Sequence of chain 1.A:
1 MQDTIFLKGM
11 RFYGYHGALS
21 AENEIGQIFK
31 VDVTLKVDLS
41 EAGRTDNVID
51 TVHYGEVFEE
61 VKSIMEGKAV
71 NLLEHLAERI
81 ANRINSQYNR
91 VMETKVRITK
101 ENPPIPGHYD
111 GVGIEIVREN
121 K

The small molecule below binds the protein below.
Small molecule (SMILES): Nc1nc(O)c2nn(-c3cccc(C(=O)NCc4cc(Cl)cc(Cl)c4)c3)nc2n1

Sequence of chain 4.A:
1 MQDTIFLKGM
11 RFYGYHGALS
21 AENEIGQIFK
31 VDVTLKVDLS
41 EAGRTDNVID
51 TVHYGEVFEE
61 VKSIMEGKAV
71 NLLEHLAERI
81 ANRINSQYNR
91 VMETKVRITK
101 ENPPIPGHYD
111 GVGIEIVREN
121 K

Binding-site contacts:
Ligand atom O5 contacts residue LEU73 of chain 1.A at 3.5 Å.
Ligand atom C17 contacts residue TYR54 of chain 4.A at 3.9 Å (hydrophobic).
Ligand atom N11 contacts residue HIS53 of chain 4.A at 3.8 Å.
Ligand atom O5 contacts residue LYS100 of chain 1.A at 3.7 Å.
Ligand atom C12 contacts residue HIS53 of chain 4.A at 3.4 Å.
Ligand atom N11 contacts residue TYR54 of chain 4.A at 3.8 Å.
Ligand atom C18 contacts residue PRO104 of chain 1.A at 3.7 Å (hydrophobic).
Ligand atom N9 contacts residue HIS53 of chain 4.A at 3.5 Å (h-bond).
Ligand atom C21 contacts residue GLY55 of chain 4.A at 3.7 Å.
Ligand atom O5 contacts residue LEU72 of chain 1.A at 3.9 Å.
Ligand atom C17 contacts residue HIS53 of chain 4.A at 3.0 Å.
Ligand atom O19 contacts residue PRO104 of chain 1.A at 3.1 Å (h-bond).
Ligand atom C21 contacts residue ILE105 of chain 1.A at 3.3 Å (hydrophobic).
Ligand atom N1 contacts residue THR51 of chain 4.A at 3.5 Å.
Ligand atom C13 contacts residue ALA18 of chain 1.A at 3.7 Å (hydrophobic).
Ligand atom N8 contacts residue TYR54 of chain 4.A at 3.6 Å.
Ligand atom C16 contacts residue HIS53 of chain 4.A at 3.4 Å.
Ligand atom C23 contacts residue PRO104 of chain 1.A at 3.8 Å (hydrophobic).
Ligand atom N7 contacts residue TYR54 of chain 4.A at 3.1 Å (h-bond).
Ligand atom N20 contacts residue HIS53 of chain 4.A at 3.6 Å.
Ligand atom N1 contacts residue GLU74 of chain 1.A at 2.8 Å (salt-bridge).
Ligand atom N20 contacts residue GLY55 of chain 4.A at 3.7 Å.
Ligand atom C2 contacts residue TYR54 of chain 4.A at 3.8 Å (hydrophobic).
Ligand atom N8 contacts residue HIS53 of chain 4.A at 3.9 Å.
Ligand atom N3 contacts residue TYR54 of chain 4.A at 3.5 Å.
Ligand atom C14 contacts residue LEU19 of chain 1.A at 3.8 Å (hydrophobic).
Ligand atom C23 contacts residue PRO106 of chain 1.A at 3.5 Å (hydrophobic).
Ligand atom C10 contacts residue TYR54 of chain 4.A at 3.7 Å (hydrophobic).
Ligand atom C13 contacts residue HIS53 of chain 4.A at 3.9 Å.
Ligand atom N11 contacts residue VAL52 of chain 4.A at 3.7 Å.
Ligand atom N20 contacts residue ILE105 of chain 1.A at 3.6 Å.
Ligand atom C6 contacts residue TYR54 of chain 4.A at 3.2 Å (hydrophobic).
Ligand atom N1 contacts residue VAL52 of chain 4.A at 3.2 Å (h-bond).
Ligand atom O5 contacts residue ASN71 of chain 1.A at 3.8 Å.
Ligand atom C18 contacts residue HIS53 of chain 4.A at 3.8 Å.
Ligand atom N9 contacts residue TYR54 of chain 4.A at 3.8 Å.
Ligand atom O5 contacts residue TYR54 of chain 4.A at 3.6 Å.
Ligand atom N3 contacts residue GLU74 of chain 1.A at 3.4 Å (salt-bridge).
Ligand atom C4 contacts residue TYR54 of chain 4.A at 3.3 Å (hydrophobic).
Ligand atom C21 contacts residue PRO104 of chain 1.A at 3.6 Å (hydrophobic).